This protein binds this small molecule.
Small molecule (SMILES): CC(=O)N[C@H]1[C@H](O[C@H]2[C@H](O)[C@@H](NC(C)=O)CO[C@@H]2CO)O[C@H](CO)[C@@H](O)[C@@H]1O

Sequence of chain 26.P:
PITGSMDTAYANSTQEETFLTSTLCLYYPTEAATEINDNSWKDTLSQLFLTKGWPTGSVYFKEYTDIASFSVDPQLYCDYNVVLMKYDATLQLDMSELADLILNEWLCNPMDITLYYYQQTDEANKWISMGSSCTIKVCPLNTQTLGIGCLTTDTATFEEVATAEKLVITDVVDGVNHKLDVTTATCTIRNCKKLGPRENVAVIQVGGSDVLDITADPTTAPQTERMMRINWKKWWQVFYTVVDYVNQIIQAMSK

Binding-site contacts:
Ligand atom C7 contacts residue ALA18 of chain 26.P at 4.4 Å (hydrophobic).
Ligand atom C5 contacts residue ASN19 of chain 26.P at 3.6 Å.
Ligand atom C2 contacts residue ASN19 of chain 26.P at 3.6 Å.
Ligand atom C3 contacts residue ASN19 of chain 26.P at 4.4 Å.
Ligand atom O5 contacts residue ASN19 of chain 26.P at 2.9 Å (h-bond).
Ligand atom C1 contacts residue ASN19 of chain 26.P at 2.3 Å.
Ligand atom C8 contacts residue ALA18 of chain 26.P at 4.0 Å (hydrophobic).
Ligand atom O7 contacts residue ALA18 of chain 26.P at 4.3 Å.
Ligand atom C7 contacts residue TYR17 of chain 26.P at 4.3 Å (hydrophobic).
Ligand atom C8 contacts residue TYR17 of chain 26.P at 3.4 Å (hydrophobic).
Ligand atom N2 contacts residue ASN19 of chain 26.P at 4.0 Å.